Binding-site contacts:
Ligand atom C6 contacts residue TRP123 of chain 1.G at 3.6 Å (hydrophobic).
Ligand atom C6 contacts residue TYR122 of chain 1.G at 4.0 Å (hydrophobic).
Ligand atom O2 contacts residue TYR78 of chain 1.G at 4.4 Å.
Ligand atom O4 contacts residue GLY121 of chain 1.G at 3.6 Å.
Ligand atom C6 contacts residue ASP125 of chain 1.G at 3.2 Å.
Ligand atom O6 contacts residue ASP125 of chain 1.G at 2.8 Å (salt-bridge).
Ligand atom O3 contacts residue GLY1 of chain 1.G at 2.9 Å (h-bond).
Ligand atom O3 contacts residue TYR78 of chain 1.G at 4.5 Å.
Ligand atom C4 contacts residue TYR78 of chain 1.G at 3.8 Å (hydrophobic).
Ligand atom O1 contacts residue TYR122 of chain 1.G at 3.5 Å.
Ligand atom C6 contacts residue VAL80 of chain 1.G at 3.9 Å (hydrophobic).
Ligand atom C2 contacts residue GLY1 of chain 1.G at 4.2 Å.
Ligand atom O5 contacts residue TYR122 of chain 1.G at 3.1 Å (h-bond).
Ligand atom O1 contacts residue ZZ11 of chain 1.N at 1.4 Å.
Ligand atom C5 contacts residue TYR122 of chain 1.G at 4.0 Å (hydrophobic).
Ligand atom O4 contacts residue GLY1 of chain 1.G at 2.7 Å (h-bond).
Ligand atom C5 contacts residue GLY121 of chain 1.G at 4.5 Å.
Ligand atom O4 contacts residue ASP125 of chain 1.G at 2.8 Å (salt-bridge).
Ligand atom C5 contacts residue ZZ11 of chain 1.N at 4.2 Å.
Ligand atom O2 contacts residue ZZ11 of chain 1.N at 3.8 Å.
Ligand atom C6 contacts residue TYR78 of chain 1.G at 4.0 Å (hydrophobic).
Ligand atom C1 contacts residue TYR78 of chain 1.G at 4.0 Å (hydrophobic).
Ligand atom C5 contacts residue TYR78 of chain 1.G at 3.7 Å (hydrophobic).
Ligand atom C3 contacts residue TYR78 of chain 1.G at 3.6 Å (hydrophobic).
Ligand atom O6 contacts residue GLY121 of chain 1.G at 3.6 Å.
Ligand atom C5 contacts residue ASP125 of chain 1.G at 3.9 Å.
Ligand atom C2 contacts residue ZZ11 of chain 1.N at 3.7 Å.
Ligand atom O5 contacts residue ZZ11 of chain 1.N at 3.4 Å.
Ligand atom C2 contacts residue TYR78 of chain 1.G at 4.4 Å (hydrophobic).
Ligand atom C4 contacts residue ASP125 of chain 1.G at 3.4 Å.
Ligand atom O6 contacts residue VAL80 of chain 1.G at 4.0 Å.
Ligand atom O1 contacts residue TYR78 of chain 1.G at 4.3 Å.
Ligand atom O6 contacts residue TYR122 of chain 1.G at 3.1 Å (h-bond).
Ligand atom O6 contacts residue TRP123 of chain 1.G at 2.8 Å (h-bond).
Ligand atom C3 contacts residue GLY1 of chain 1.G at 3.8 Å.
Ligand atom C1 contacts residue TYR122 of chain 1.G at 4.1 Å (hydrophobic).
Ligand atom C4 contacts residue GLY1 of chain 1.G at 3.8 Å.
Ligand atom O5 contacts residue GLY121 of chain 1.G at 3.8 Å.
Ligand atom C1 contacts residue ZZ11 of chain 1.N at 2.4 Å.

Sequence of chain 1.G:
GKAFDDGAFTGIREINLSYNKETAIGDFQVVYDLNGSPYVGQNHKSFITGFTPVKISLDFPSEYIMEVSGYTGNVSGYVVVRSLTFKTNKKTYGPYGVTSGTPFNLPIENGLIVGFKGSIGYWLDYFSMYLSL

This small molecule binds to this protein.
Small molecule (SMILES): OC[C@H]1O[C@@H](O)[C@H](O)[C@@H](O)[C@H]1O